Sequence of chain 1.C:
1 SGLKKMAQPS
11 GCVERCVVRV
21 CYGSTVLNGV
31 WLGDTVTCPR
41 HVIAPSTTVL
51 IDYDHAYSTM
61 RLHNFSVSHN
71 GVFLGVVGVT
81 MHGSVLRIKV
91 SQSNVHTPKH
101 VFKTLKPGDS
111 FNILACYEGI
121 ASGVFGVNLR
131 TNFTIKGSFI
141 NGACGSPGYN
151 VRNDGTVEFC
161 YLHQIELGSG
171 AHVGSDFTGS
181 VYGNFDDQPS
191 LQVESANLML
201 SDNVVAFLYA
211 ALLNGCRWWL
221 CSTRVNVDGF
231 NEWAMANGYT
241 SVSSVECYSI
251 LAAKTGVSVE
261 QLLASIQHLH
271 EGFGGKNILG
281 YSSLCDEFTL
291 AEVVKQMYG

The small molecule below binds the protein below.
Small molecule (SMILES): CC(C)C[C@H](NC(=O)/C=C/c1ccccc1)C(=O)N[C@@H](C[C@@H]1CCNC1=O)[C@@H](O)C(=O)NCc1ccccc1

Binding-site contacts:
Ligand atom O48 contacts residue GLU166 of chain 1.C at 3.5 Å.
Ligand atom C16 contacts residue GLY168 of chain 1.C at 3.7 Å.
Ligand atom O67 contacts residue GLY142 of chain 1.C at 2.9 Å (h-bond).
Ligand atom O48 contacts residue PHE139 of chain 1.C at 3.6 Å.
Ligand atom C16 contacts residue SER190 of chain 1.C at 3.6 Å.
Ligand atom C70 contacts residue VAL26 of chain 1.C at 3.5 Å (hydrophobic).
Ligand atom C34 contacts residue ILE165 of chain 1.C at 3.7 Å (hydrophobic).
Ligand atom O67 contacts residue ALA143 of chain 1.C at 3.1 Å (h-bond).
Ligand atom O58 contacts residue CYS144 of chain 1.C at 2.7 Å (h-bond).
Ligand atom C57 contacts residue CYS144 of chain 1.C at 1.8 Å (hydrophobic).
Ligand atom C26 contacts residue ASP187 of chain 1.C at 3.6 Å.
Ligand atom O01 contacts residue GLU166 of chain 1.C at 3.8 Å.
Ligand atom N49 contacts residue PHE139 of chain 1.C at 3.2 Å (h-bond).
Ligand atom C73 contacts residue GLY142 of chain 1.C at 3.6 Å.
Ligand atom C51 contacts residue ASN141 of chain 1.C at 3.7 Å.
Ligand atom N38 contacts residue GLN164 of chain 1.C at 2.8 Å (h-bond).
Ligand atom C05 contacts residue GLU166 of chain 1.C at 3.5 Å.
Ligand atom C42 contacts residue CYS144 of chain 1.C at 3.2 Å (hydrophobic).
Ligand atom O48 contacts residue HIS163 of chain 1.C at 2.8 Å (h-bond).
Ligand atom C82 contacts residue ASN141 of chain 1.C at 3.3 Å.
Ligand atom C26 contacts residue HIS41 of chain 1.C at 3.7 Å.
Ligand atom N49 contacts residue GLU166 of chain 1.C at 3.2 Å (salt-bridge).
Ligand atom C03 contacts residue GLU166 of chain 1.C at 3.7 Å.
Ligand atom C54 contacts residue ASN141 of chain 1.C at 3.4 Å.
Ligand atom N38 contacts residue CYS144 of chain 1.C at 3.1 Å (h-bond).
Ligand atom O01 contacts residue ILE165 of chain 1.C at 3.5 Å.
Ligand atom C20 contacts residue GLN164 of chain 1.C at 3.4 Å.
Ligand atom C70 contacts residue GLY142 of chain 1.C at 3.6 Å.
Ligand atom C14 contacts residue LEU191 of chain 1.C at 3.6 Å (hydrophobic).
Ligand atom C66 contacts residue CYS144 of chain 1.C at 2.8 Å (hydrophobic).
Ligand atom C57 contacts residue HIS41 of chain 1.C at 3.6 Å.
Ligand atom N68 contacts residue CYS144 of chain 1.C at 3.8 Å.
Ligand atom C40 contacts residue CYS144 of chain 1.C at 2.7 Å (hydrophobic).
Ligand atom O67 contacts residue CYS144 of chain 1.C at 2.9 Å (h-bond).
Ligand atom C36 contacts residue GLN164 of chain 1.C at 3.6 Å.
Ligand atom O58 contacts residue HIS41 of chain 1.C at 2.6 Å (h-bond).
Ligand atom C34 contacts residue ASP187 of chain 1.C at 3.7 Å.
Ligand atom C80 contacts residue ASN141 of chain 1.C at 3.4 Å.
Ligand atom C22 contacts residue GLN164 of chain 1.C at 3.8 Å.
Ligand atom C47 contacts residue GLU166 of chain 1.C at 3.5 Å.